Sequence of chain 1.B:
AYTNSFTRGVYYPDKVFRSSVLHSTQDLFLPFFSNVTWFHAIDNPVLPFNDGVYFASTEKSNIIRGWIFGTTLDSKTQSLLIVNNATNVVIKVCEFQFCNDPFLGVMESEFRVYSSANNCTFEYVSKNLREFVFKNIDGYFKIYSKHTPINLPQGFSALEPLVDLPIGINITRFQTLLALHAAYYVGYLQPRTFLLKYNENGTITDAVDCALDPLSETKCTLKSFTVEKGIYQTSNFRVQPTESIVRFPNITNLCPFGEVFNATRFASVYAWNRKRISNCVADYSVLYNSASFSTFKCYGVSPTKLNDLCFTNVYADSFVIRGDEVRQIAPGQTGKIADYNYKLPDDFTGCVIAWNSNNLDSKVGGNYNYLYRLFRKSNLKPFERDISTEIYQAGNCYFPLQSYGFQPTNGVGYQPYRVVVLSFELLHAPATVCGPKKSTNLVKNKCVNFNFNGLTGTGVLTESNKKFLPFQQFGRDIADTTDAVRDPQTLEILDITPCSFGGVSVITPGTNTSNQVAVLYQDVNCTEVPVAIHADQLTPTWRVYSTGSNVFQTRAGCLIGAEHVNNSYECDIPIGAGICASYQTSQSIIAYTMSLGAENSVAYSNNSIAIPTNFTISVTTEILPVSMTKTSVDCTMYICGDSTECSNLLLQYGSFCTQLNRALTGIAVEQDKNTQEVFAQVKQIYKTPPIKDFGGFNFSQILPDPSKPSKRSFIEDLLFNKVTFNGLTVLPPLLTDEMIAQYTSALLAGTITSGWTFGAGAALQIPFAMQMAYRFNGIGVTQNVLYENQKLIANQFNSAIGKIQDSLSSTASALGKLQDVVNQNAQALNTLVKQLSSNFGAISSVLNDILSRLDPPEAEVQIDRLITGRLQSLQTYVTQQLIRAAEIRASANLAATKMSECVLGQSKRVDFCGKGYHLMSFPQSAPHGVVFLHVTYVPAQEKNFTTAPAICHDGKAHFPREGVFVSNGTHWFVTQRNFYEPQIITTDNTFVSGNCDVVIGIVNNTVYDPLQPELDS

A small-molecule ligand and the protein it binds are described below.
Small molecule (SMILES): CC(=O)N[C@H]1[C@H](O[C@H]2[C@H](O)[C@@H](NC(C)=O)CO[C@@H]2CO)O[C@H](CO)[C@@H](O)[C@@H]1O

Binding-site contacts:
Ligand atom C3 contacts residue ASN1120 of chain 1.B at 3.8 Å.
Ligand atom C2 contacts residue ASN1120 of chain 1.B at 2.5 Å.
Ligand atom C8 contacts residue ASN1120 of chain 1.B at 3.8 Å.
Ligand atom N2 contacts residue ASN1120 of chain 1.B at 2.7 Å (h-bond).
Ligand atom C7 contacts residue ASN1120 of chain 1.B at 3.5 Å.
Ligand atom C1 contacts residue ASN1120 of chain 1.B at 1.4 Å.
Ligand atom O6 contacts residue ASN1120 of chain 1.B at 4.4 Å.
Ligand atom C4 contacts residue ASN1120 of chain 1.B at 4.2 Å.
Ligand atom O7 contacts residue ASN1120 of chain 1.B at 4.1 Å.
Ligand atom C5 contacts residue ASN1120 of chain 1.B at 3.6 Å.
Ligand atom O5 contacts residue ASN1120 of chain 1.B at 2.3 Å (h-bond).